The protein below binds the small molecule below.
Small molecule (SMILES): CC[C@H](C)[C@H](NC(=O)[C@@H](N)CCCCN)C(=O)N[C@@H](CC(C)C)C(=O)N[C@@H](CC1=NC=NC1)C(=O)N[C@@H](CCCN=C(N)N)C(=O)N[C@@H](CC(C)C)C(=O)N[C@@H](CC(C)C)C(=O)N[C@@H](CCC(N)=O)C(=O)N[C@H](C=O)CC(=O)O

Binding-site contacts:
Ligand atom CB contacts residue GLU245 of chain 1.B at 3.4 Å.
Ligand atom CG contacts residue LEU75 of chain 1.B at 4.1 Å (hydrophobic).
Ligand atom CD2 contacts residue VAL79 of chain 1.B at 3.7 Å (hydrophobic).
Ligand atom CD1 contacts residue LEU82 of chain 1.B at 4.0 Å (hydrophobic).
Ligand atom CA contacts residue LYS65 of chain 1.B at 3.9 Å.
Ligand atom CD2 contacts residue GLU83 of chain 1.B at 3.6 Å.
Ligand atom CB contacts residue GLU245 of chain 1.B at 3.6 Å.
Ligand atom CD1 contacts residue ILE61 of chain 1.B at 3.7 Å (hydrophobic).
Ligand atom O contacts residue LEU75 of chain 1.B at 3.9 Å.
Ligand atom CD1 contacts residue GLN78 of chain 1.B at 3.9 Å.
Ligand atom CB contacts residue ILE61 of chain 1.B at 4.0 Å (hydrophobic).
Ligand atom CD2 contacts residue MET246 of chain 1.B at 3.6 Å (hydrophobic).
Ligand atom C contacts residue GLU245 of chain 1.B at 3.9 Å.
Ligand atom O contacts residue LYS65 of chain 1.B at 2.8 Å.
Ligand atom CD1 contacts residue LEU242 of chain 1.B at 3.8 Å (hydrophobic).
Ligand atom CD1 contacts residue ASP241 of chain 1.B at 3.7 Å.
Ligand atom CD2 contacts residue LEU82 of chain 1.B at 4.0 Å (hydrophobic).
Ligand atom O contacts residue LYS65 of chain 1.B at 2.6 Å (salt-bridge).
Ligand atom N contacts residue GLU245 of chain 1.B at 2.9 Å (salt-bridge).
Ligand atom NZ contacts residue GLU83 of chain 1.B at 2.5 Å (salt-bridge).
Ligand atom CD1 contacts residue MET246 of chain 1.B at 4.1 Å (hydrophobic).
Ligand atom ND1 contacts residue LEU75 of chain 1.B at 3.2 Å.
Ligand atom CD1 contacts residue GLU245 of chain 1.B at 3.7 Å.
Ligand atom CE contacts residue GLU83 of chain 1.B at 3.2 Å.
Ligand atom CG contacts residue GLN78 of chain 1.B at 4.1 Å.
Ligand atom CA contacts residue GLU245 of chain 1.B at 4.0 Å.
Ligand atom CD2 contacts residue ILE61 of chain 1.B at 3.7 Å (hydrophobic).
Ligand atom CD1 contacts residue VAL79 of chain 1.B at 3.7 Å (hydrophobic).
Ligand atom CG contacts residue ILE61 of chain 1.B at 4.0 Å (hydrophobic).
Ligand atom CD2 contacts residue GLN78 of chain 1.B at 3.4 Å.
Ligand atom C contacts residue LYS65 of chain 1.B at 3.6 Å.
Ligand atom C contacts residue LYS65 of chain 1.B at 3.7 Å.
Ligand atom CG1 contacts residue GLU245 of chain 1.B at 3.4 Å.
Ligand atom CA contacts residue GLU245 of chain 1.B at 3.7 Å.
Ligand atom CB contacts residue LEU242 of chain 1.B at 4.1 Å (hydrophobic).
Ligand atom CE1 contacts residue LEU75 of chain 1.B at 3.6 Å (hydrophobic).
Ligand atom CA contacts residue VAL79 of chain 1.B at 4.1 Å (hydrophobic).
Ligand atom NZ contacts residue GLU245 of chain 1.B at 3.8 Å.
Ligand atom CG2 contacts residue LEU242 of chain 1.B at 3.9 Å (hydrophobic).
Ligand atom CD contacts residue GLU83 of chain 1.B at 3.5 Å.

Sequence of chain 1.B:
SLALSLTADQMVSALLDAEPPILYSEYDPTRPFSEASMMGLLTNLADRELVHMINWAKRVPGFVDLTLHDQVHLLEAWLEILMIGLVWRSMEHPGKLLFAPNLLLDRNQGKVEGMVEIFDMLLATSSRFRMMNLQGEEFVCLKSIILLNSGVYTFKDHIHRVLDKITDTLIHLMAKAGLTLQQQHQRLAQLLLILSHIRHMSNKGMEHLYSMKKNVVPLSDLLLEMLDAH